This protein binds this small molecule.
Small molecule (SMILES): Cc1cccc(F)c1-c1cc2c(cnn2-c2ccc(N3CCN(C)CC3)cc2)cc1C#N

Binding-site contacts:
Ligand atom C29 contacts residue LYS39 of chain 1.C at 3.9 Å.
Ligand atom C30 contacts residue VAL24 of chain 1.C at 3.6 Å (hydrophobic).
Ligand atom C32 contacts residue LEU137 of chain 1.C at 4.0 Å (hydrophobic).
Ligand atom C9 contacts residue LEU137 of chain 1.C at 3.6 Å (hydrophobic).
Ligand atom C29 contacts residue GLY18 of chain 1.C at 3.8 Å.
Ligand atom F31 contacts residue LYS39 of chain 1.C at 3.4 Å.
Ligand atom N16 contacts residue GLY90 of chain 1.C at 3.9 Å.
Ligand atom C21 contacts residue GLY90 of chain 1.C at 3.5 Å.
Ligand atom C21 contacts residue GLY88 of chain 1.C at 3.4 Å.
Ligand atom C11 contacts residue PHE86 of chain 1.C at 3.8 Å (hydrophobic).
Ligand atom C23 contacts residue MET84 of chain 1.C at 3.4 Å (hydrophobic).
Ligand atom C10 contacts residue CYS87 of chain 1.C at 3.8 Å (hydrophobic).
Ligand atom C21 contacts residue ALA89 of chain 1.C at 3.8 Å (hydrophobic).
Ligand atom F31 contacts residue VAL24 of chain 1.C at 3.1 Å.
Ligand atom C2 contacts residue MET84 of chain 1.C at 3.9 Å (hydrophobic).
Ligand atom C9 contacts residue GLU85 of chain 1.C at 3.4 Å.
Ligand atom C29 contacts residue VAL24 of chain 1.C at 3.8 Å (hydrophobic).
Ligand atom C11 contacts residue LEU16 of chain 1.C at 3.6 Å (hydrophobic).
Ligand atom N8 contacts residue CYS87 of chain 1.C at 3.4 Å (h-bond).
Ligand atom C3 contacts residue LEU137 of chain 1.C at 3.6 Å (hydrophobic).
Ligand atom C17 contacts residue ASP94 of chain 1.C at 3.9 Å.
Ligand atom C14 contacts residue ASP94 of chain 1.C at 3.7 Å.
Ligand atom N24 contacts residue ASP148 of chain 1.C at 3.0 Å (salt-bridge).
Ligand atom C9 contacts residue ALA37 of chain 1.C at 3.7 Å (hydrophobic).
Ligand atom C14 contacts residue GLY90 of chain 1.C at 3.4 Å.
Ligand atom C4 contacts residue LEU137 of chain 1.C at 3.3 Å (hydrophobic).
Ligand atom C28 contacts residue GLY18 of chain 1.C at 3.8 Å.
Ligand atom C3 contacts residue MET84 of chain 1.C at 3.7 Å (hydrophobic).
Ligand atom C12 contacts residue CYS87 of chain 1.C at 3.5 Å (hydrophobic).
Ligand atom C5 contacts residue LEU137 of chain 1.C at 3.6 Å (hydrophobic).
Ligand atom C12 contacts residue LEU16 of chain 1.C at 3.5 Å (hydrophobic).
Ligand atom C20 contacts residue GLY88 of chain 1.C at 3.8 Å.
Ligand atom C13 contacts residue GLY90 of chain 1.C at 3.5 Å.
Ligand atom N8 contacts residue LEU137 of chain 1.C at 4.0 Å.
Ligand atom C32 contacts residue ALA134 of chain 1.C at 3.4 Å (hydrophobic).
Ligand atom N24 contacts residue LYS39 of chain 1.C at 3.9 Å.
Ligand atom C15 contacts residue GLY90 of chain 1.C at 3.8 Å.
Ligand atom C11 contacts residue CYS87 of chain 1.C at 3.2 Å (hydrophobic).
Ligand atom N24 contacts residue MET84 of chain 1.C at 3.4 Å (h-bond).
Ligand atom C13 contacts residue LEU16 of chain 1.C at 3.9 Å (hydrophobic).

Sequence of chain 1.C:
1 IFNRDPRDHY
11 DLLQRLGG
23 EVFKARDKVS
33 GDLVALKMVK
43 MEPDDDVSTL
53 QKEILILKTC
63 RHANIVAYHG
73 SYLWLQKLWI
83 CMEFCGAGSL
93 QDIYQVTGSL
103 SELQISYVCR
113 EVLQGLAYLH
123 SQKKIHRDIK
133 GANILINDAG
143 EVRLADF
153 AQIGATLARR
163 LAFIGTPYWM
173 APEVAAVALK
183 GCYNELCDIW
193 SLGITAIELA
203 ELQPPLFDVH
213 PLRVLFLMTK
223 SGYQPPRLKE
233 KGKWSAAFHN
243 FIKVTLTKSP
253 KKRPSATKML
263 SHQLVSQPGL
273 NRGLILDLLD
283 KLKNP